A protein and the small-molecule ligand that binds it are described below.
Small molecule (SMILES): CC/C(=C(\c1ccc(O)cc1)c1ccc(OCCN(C)C)cc1)c1ccccc1

Binding-site contacts:
Ligand atom C23 contacts residue ASP46 of chain 1.B at 3.8 Å.
Ligand atom C2 contacts residue LEU41 of chain 1.B at 3.9 Å (hydrophobic).
Ligand atom C25 contacts residue VAL228 of chain 1.B at 3.3 Å (hydrophobic).
Ligand atom C23 contacts residue VAL228 of chain 1.B at 3.8 Å (hydrophobic).
Ligand atom O20 contacts residue TRP78 of chain 1.B at 4.0 Å.
Ligand atom C25 contacts residue ASP46 of chain 1.B at 3.3 Å.
Ligand atom N24 contacts residue ASP46 of chain 1.B at 2.6 Å (salt-bridge).
Ligand atom C24 contacts residue ASP46 of chain 1.B at 3.6 Å.
Ligand atom C15 contacts residue MET38 of chain 1.B at 3.6 Å (hydrophobic).
Ligand atom C19 contacts residue TRP78 of chain 1.B at 3.9 Å (hydrophobic).
Ligand atom C5 contacts residue LEU82 of chain 1.B at 3.3 Å (hydrophobic).
Ligand atom C16 contacts residue LEU41 of chain 1.B at 3.9 Å (hydrophobic).
Ligand atom O4 contacts residue ARG89 of chain 1.B at 3.0 Å (salt-bridge).
Ligand atom C26 contacts residue VAL228 of chain 1.B at 2.6 Å (hydrophobic).
Ligand atom C26 contacts residue ASN227 of chain 1.B at 3.2 Å.
Ligand atom C4 contacts residue GLU48 of chain 1.B at 3.0 Å.
Ligand atom C3 contacts residue LEU44 of chain 1.B at 3.8 Å (hydrophobic).
Ligand atom C24 contacts residue VAL228 of chain 1.B at 2.5 Å (hydrophobic).
Ligand atom C10 contacts residue LEU123 of chain 1.B at 3.5 Å (hydrophobic).
Ligand atom C4 contacts residue LEU82 of chain 1.B at 4.0 Å (hydrophobic).
Ligand atom C25 contacts residue TRP78 of chain 1.B at 3.5 Å (hydrophobic).
Ligand atom O4 contacts residue LEU82 of chain 1.B at 3.5 Å (h-bond).
Ligand atom C18 contacts residue LEU79 of chain 1.B at 4.0 Å (hydrophobic).
Ligand atom C21 contacts residue LEU220 of chain 1.B at 3.5 Å (hydrophobic).
Ligand atom C13 contacts residue GLY216 of chain 1.B at 3.8 Å.
Ligand atom O4 contacts residue GLU48 of chain 1.B at 2.4 Å (salt-bridge).
Ligand atom N24 contacts residue VAL228 of chain 1.B at 2.9 Å (h-bond).
Ligand atom C7 contacts residue LEU41 of chain 1.B at 4.0 Å (hydrophobic).
Ligand atom C14 contacts residue HIS219 of chain 1.B at 3.9 Å.
Ligand atom O20 contacts residue VAL228 of chain 1.B at 4.0 Å.
Ligand atom O20 contacts residue LEU220 of chain 1.B at 3.5 Å.
Ligand atom C26 contacts residue ASP46 of chain 1.B at 3.1 Å.
Ligand atom C14 contacts residue LEU220 of chain 1.B at 4.0 Å (hydrophobic).
Ligand atom C13 contacts residue LEU220 of chain 1.B at 3.7 Å (hydrophobic).
Ligand atom C20 contacts residue LEU220 of chain 1.B at 3.9 Å (hydrophobic).
Ligand atom C23 contacts residue THR42 of chain 1.B at 3.7 Å.
Ligand atom C18 contacts residue ALA45 of chain 1.B at 3.3 Å (hydrophobic).
Ligand atom C25 contacts residue PRO230 of chain 1.B at 3.8 Å (hydrophobic).
Ligand atom C3 contacts residue GLU48 of chain 1.B at 3.3 Å.
Ligand atom C19 contacts residue ALA45 of chain 1.B at 3.1 Å (hydrophobic).

Sequence of chain 1.B:
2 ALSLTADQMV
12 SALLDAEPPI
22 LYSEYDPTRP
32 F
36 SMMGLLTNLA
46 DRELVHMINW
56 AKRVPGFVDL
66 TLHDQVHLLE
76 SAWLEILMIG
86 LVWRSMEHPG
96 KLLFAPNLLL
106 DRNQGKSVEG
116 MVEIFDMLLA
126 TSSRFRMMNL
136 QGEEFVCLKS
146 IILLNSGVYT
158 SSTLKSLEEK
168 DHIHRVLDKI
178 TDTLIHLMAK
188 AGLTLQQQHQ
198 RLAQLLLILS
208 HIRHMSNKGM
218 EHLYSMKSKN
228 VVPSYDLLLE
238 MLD